Sequence of chain 1.B:
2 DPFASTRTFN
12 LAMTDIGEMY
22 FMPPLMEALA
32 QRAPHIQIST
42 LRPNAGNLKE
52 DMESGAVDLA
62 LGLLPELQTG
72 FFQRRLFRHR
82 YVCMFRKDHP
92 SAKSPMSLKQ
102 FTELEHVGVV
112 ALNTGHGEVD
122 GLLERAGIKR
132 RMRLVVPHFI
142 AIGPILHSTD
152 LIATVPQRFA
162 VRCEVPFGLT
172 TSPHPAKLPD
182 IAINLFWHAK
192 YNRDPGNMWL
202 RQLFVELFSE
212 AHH

A small-molecule ligand and the protein it binds are described below.
Small molecule (SMILES): O=C(O)c1ccccc1O

Binding-site contacts:
Ligand atom O2 contacts residue ILE184 of chain 1.B at 3.6 Å.
Ligand atom C5 contacts residue PHE22 of chain 1.B at 3.6 Å (hydrophobic).
Ligand atom C2 contacts residue ILE17 of chain 1.B at 3.5 Å (hydrophobic).
Ligand atom C2 contacts residue ILE184 of chain 1.B at 3.6 Å (hydrophobic).
Ligand atom O1' contacts residue HIS117 of chain 1.B at 4.2 Å.
Ligand atom O1' contacts residue ILE184 of chain 1.B at 4.2 Å.
Ligand atom C5 contacts residue TYR21 of chain 1.B at 3.9 Å (hydrophobic).
Ligand atom O2' contacts residue ILE17 of chain 1.B at 4.1 Å.
Ligand atom C1 contacts residue ILE184 of chain 1.B at 3.5 Å (hydrophobic).
Ligand atom C4 contacts residue TYR21 of chain 1.B at 3.5 Å (hydrophobic).
Ligand atom C6 contacts residue ILE17 of chain 1.B at 3.8 Å (hydrophobic).
Ligand atom C6 contacts residue PHE22 of chain 1.B at 4.0 Å (hydrophobic).
Ligand atom C1' contacts residue ILE17 of chain 1.B at 4.2 Å (hydrophobic).
Ligand atom C5 contacts residue PHE78 of chain 1.B at 4.4 Å (hydrophobic).
Ligand atom O2 contacts residue ILE17 of chain 1.B at 4.0 Å.
Ligand atom C3 contacts residue ILE17 of chain 1.B at 3.5 Å (hydrophobic).
Ligand atom C6 contacts residue GLY18 of chain 1.B at 3.6 Å.
Ligand atom O1' contacts residue THR15 of chain 1.B at 2.7 Å (h-bond).
Ligand atom C4 contacts residue ILE17 of chain 1.B at 3.7 Å (hydrophobic).
Ligand atom C6 contacts residue ILE184 of chain 1.B at 4.2 Å (hydrophobic).
Ligand atom C5 contacts residue GLY18 of chain 1.B at 3.7 Å.
Ligand atom O2 contacts residue HIS80 of chain 1.B at 3.1 Å (h-bond).
Ligand atom O2' contacts residue THR15 of chain 1.B at 4.2 Å.
Ligand atom C1' contacts residue HIS117 of chain 1.B at 3.8 Å.
Ligand atom O1' contacts residue GLY63 of chain 1.B at 4.1 Å.
Ligand atom C1' contacts residue ILE184 of chain 1.B at 3.5 Å (hydrophobic).
Ligand atom C5 contacts residue ILE17 of chain 1.B at 3.9 Å (hydrophobic).
Ligand atom C1 contacts residue ILE17 of chain 1.B at 3.6 Å (hydrophobic).
Ligand atom C1 contacts residue THR15 of chain 1.B at 4.2 Å.
Ligand atom C5 contacts residue ILE184 of chain 1.B at 4.4 Å (hydrophobic).
Ligand atom C4 contacts residue PHE78 of chain 1.B at 3.6 Å (hydrophobic).
Ligand atom C2 contacts residue HIS80 of chain 1.B at 3.7 Å.
Ligand atom C3 contacts residue HIS80 of chain 1.B at 3.7 Å.
Ligand atom C3 contacts residue ILE184 of chain 1.B at 4.2 Å (hydrophobic).
Ligand atom O2' contacts residue HIS117 of chain 1.B at 2.6 Å (h-bond).
Ligand atom C1' contacts residue THR15 of chain 1.B at 3.5 Å.
Ligand atom C3 contacts residue PHE78 of chain 1.B at 3.9 Å (hydrophobic).
Ligand atom C6 contacts residue THR15 of chain 1.B at 4.1 Å.
Ligand atom O2' contacts residue ILE184 of chain 1.B at 3.6 Å.
Ligand atom O2 contacts residue PRO157 of chain 1.B at 3.5 Å.